Sequence of chain 1.I:
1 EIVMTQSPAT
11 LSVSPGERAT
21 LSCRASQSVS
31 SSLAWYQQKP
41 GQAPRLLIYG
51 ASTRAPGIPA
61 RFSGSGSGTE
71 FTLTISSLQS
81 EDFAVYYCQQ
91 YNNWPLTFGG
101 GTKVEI

A small-molecule ligand and the protein it binds are described below.
Small molecule (SMILES): CC(=O)N[C@@H]1[C@@H](O)[C@H](O)[C@@H](CO)O[C@H]1O

Binding-site contacts:
Ligand atom O7 contacts residue SER30 of chain 1.I at 4.2 Å.
Ligand atom C8 contacts residue ASN340 of chain 1.G at 3.7 Å.
Ligand atom C4 contacts residue ASN340 of chain 1.G at 4.2 Å.
Ligand atom O7 contacts residue ASN340 of chain 1.G at 4.0 Å.
Ligand atom C7 contacts residue SER31 of chain 1.I at 4.2 Å.
Ligand atom C7 contacts residue SER336 of chain 1.G at 4.4 Å.
Ligand atom C1 contacts residue ASN340 of chain 1.G at 1.4 Å.
Ligand atom C2 contacts residue ASN340 of chain 1.G at 2.6 Å.
Ligand atom N2 contacts residue ASN340 of chain 1.G at 3.2 Å (h-bond).
Ligand atom O7 contacts residue SER31 of chain 1.I at 3.7 Å.
Ligand atom C3 contacts residue ASN340 of chain 1.G at 3.9 Å.
Ligand atom O5 contacts residue ASN340 of chain 1.G at 2.2 Å (h-bond).
Ligand atom C7 contacts residue ASN340 of chain 1.G at 3.5 Å.
Ligand atom C5 contacts residue ASN340 of chain 1.G at 3.6 Å.
Ligand atom C1 contacts residue SER336 of chain 1.G at 3.9 Å.
Ligand atom C8 contacts residue SER336 of chain 1.G at 3.6 Å.
Ligand atom C8 contacts residue VAL337 of chain 1.G at 4.0 Å (hydrophobic).

Sequence of chain 1.G:
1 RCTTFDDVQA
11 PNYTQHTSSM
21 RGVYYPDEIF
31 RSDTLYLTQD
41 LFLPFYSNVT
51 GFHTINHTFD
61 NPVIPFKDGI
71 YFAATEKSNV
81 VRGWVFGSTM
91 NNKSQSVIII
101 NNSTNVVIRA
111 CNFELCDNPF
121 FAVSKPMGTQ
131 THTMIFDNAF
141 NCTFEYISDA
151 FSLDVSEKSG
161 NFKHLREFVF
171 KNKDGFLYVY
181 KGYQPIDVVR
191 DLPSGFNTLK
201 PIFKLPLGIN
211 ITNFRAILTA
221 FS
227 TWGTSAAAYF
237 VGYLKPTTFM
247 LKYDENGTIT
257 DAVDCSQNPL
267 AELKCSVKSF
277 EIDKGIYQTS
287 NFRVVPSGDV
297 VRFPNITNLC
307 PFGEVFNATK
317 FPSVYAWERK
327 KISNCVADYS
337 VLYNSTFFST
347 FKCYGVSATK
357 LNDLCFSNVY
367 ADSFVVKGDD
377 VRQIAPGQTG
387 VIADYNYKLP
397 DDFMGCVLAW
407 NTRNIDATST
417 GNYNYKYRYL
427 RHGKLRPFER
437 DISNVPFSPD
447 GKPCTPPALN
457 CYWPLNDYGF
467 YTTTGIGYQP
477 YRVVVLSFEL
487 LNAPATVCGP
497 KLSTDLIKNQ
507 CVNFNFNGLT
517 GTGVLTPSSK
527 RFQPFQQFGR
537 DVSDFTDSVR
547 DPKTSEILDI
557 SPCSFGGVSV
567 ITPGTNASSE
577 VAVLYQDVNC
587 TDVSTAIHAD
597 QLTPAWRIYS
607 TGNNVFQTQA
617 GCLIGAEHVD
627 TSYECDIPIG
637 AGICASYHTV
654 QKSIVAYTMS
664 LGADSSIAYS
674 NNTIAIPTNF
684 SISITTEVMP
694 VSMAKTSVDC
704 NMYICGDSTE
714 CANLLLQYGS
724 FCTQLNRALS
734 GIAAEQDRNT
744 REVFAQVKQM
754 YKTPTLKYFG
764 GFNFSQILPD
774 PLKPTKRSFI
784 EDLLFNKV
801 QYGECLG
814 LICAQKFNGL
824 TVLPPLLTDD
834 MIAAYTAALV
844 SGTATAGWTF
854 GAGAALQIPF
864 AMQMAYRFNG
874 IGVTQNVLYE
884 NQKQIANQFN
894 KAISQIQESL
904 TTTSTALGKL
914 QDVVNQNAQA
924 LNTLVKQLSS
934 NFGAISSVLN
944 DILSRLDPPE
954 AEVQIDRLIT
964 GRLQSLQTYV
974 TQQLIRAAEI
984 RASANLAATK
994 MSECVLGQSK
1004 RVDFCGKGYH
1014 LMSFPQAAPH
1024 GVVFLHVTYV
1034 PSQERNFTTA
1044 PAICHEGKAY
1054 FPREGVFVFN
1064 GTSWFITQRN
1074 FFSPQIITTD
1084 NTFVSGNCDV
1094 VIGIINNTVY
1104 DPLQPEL